Sequence of chain 1.E:
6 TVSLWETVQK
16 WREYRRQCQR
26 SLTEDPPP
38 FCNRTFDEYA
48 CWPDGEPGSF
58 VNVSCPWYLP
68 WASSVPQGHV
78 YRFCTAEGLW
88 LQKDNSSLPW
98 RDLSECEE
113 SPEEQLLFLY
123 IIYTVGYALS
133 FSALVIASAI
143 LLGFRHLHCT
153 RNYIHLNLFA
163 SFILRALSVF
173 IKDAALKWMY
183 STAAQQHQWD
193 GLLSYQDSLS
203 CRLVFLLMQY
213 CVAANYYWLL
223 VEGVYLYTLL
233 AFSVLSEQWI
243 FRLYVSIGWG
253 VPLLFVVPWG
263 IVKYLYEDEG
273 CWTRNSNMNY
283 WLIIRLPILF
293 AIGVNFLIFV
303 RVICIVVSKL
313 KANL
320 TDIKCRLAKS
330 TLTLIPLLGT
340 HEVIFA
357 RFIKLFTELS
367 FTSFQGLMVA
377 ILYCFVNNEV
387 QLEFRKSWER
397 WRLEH

A protein and the small-molecule ligand that binds it are described below.
Small molecule (SMILES): CC(C)CCC[C@@H](C)[C@H]1CC[C@H]2[C@@H]3CC=C4C[C@@H](O)CC[C@]4(C)[C@H]3CC[C@]12C

Binding-site contacts:
Ligand atom C19 contacts residue CLR1 of chain 1.H at 4.3 Å.
Ligand atom C7 contacts residue HNO1 of chain 1.F at 3.4 Å.
Ligand atom C1 contacts residue LEU326 of chain 1.E at 4.1 Å (hydrophobic).
Ligand atom C1 contacts residue CLR1 of chain 1.H at 3.8 Å.
Ligand atom C6 contacts residue HNO1 of chain 1.F at 4.4 Å.
Ligand atom C15 contacts residue HNO1 of chain 1.F at 3.8 Å.
Ligand atom O1 contacts residue LYS323 of chain 1.E at 3.5 Å.
Ligand atom C11 contacts residue CLR1 of chain 1.H at 3.6 Å.
Ligand atom C2 contacts residue CLR1 of chain 1.H at 3.8 Å.
Ligand atom O1 contacts residue LEU326 of chain 1.E at 4.3 Å.
Ligand atom C3 contacts residue LEU326 of chain 1.E at 4.0 Å (hydrophobic).
Ligand atom C2 contacts residue LEU326 of chain 1.E at 3.8 Å (hydrophobic).
Ligand atom C12 contacts residue CLR1 of chain 1.H at 4.2 Å.
Ligand atom C3 contacts residue LYS323 of chain 1.E at 4.2 Å.
Ligand atom C12 contacts residue THR330 of chain 1.E at 4.3 Å.
Ligand atom C4 contacts residue LYS323 of chain 1.E at 4.2 Å.